Sequence of chain 42.A:
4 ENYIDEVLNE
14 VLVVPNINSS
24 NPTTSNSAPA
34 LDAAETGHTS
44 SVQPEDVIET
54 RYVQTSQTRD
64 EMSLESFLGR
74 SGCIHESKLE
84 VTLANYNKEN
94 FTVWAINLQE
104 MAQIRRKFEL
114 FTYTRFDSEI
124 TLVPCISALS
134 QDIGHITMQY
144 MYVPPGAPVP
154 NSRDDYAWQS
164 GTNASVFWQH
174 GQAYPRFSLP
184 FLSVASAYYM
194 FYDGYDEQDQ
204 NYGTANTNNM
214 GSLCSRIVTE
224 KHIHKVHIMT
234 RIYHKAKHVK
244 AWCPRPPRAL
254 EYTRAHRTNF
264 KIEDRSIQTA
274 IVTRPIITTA

This small molecule binds to this protein.
Small molecule (SMILES): CCOc1noc2cc(OCCC3CCN(c4ccc(C)nn4)CC3)ccc12

Binding-site contacts:
Ligand atom C04 contacts residue MET213 of chain 42.A at 3.9 Å (hydrophobic).
Ligand atom C14 contacts residue HIS237 of chain 42.A at 3.5 Å.
Ligand atom N24 contacts residue PHE180 of chain 42.A at 3.6 Å.
Ligand atom O23 contacts residue LEU216 of chain 42.A at 3.7 Å.
Ligand atom C18 contacts residue LEU182 of chain 42.A at 3.2 Å (hydrophobic).
Ligand atom C04 contacts residue ASN211 of chain 42.A at 3.4 Å.
Ligand atom C18 contacts residue ILE99 of chain 42.A at 3.8 Å (hydrophobic).
Ligand atom C17 contacts residue LEU182 of chain 42.A at 3.7 Å (hydrophobic).
Ligand atom C22 contacts residue ILE99 of chain 42.A at 3.9 Å (hydrophobic).
Ligand atom C10 contacts residue TYR191 of chain 42.A at 3.7 Å (hydrophobic).
Ligand atom C28 contacts residue MET144 of chain 42.A at 3.8 Å (hydrophobic).
Ligand atom C19 contacts residue TYR145 of chain 42.A at 3.2 Å (hydrophobic).
Ligand atom O16 contacts residue ILE99 of chain 42.A at 3.6 Å.
Ligand atom C05 contacts residue LEU101 of chain 42.A at 3.9 Å (hydrophobic).
Ligand atom O26 contacts residue TYR145 of chain 42.A at 3.2 Å.
Ligand atom N07 contacts residue LEU101 of chain 42.A at 3.7 Å.
Ligand atom N08 contacts residue LEU101 of chain 42.A at 3.8 Å.
Ligand atom C21 contacts residue ILE123 of chain 42.A at 3.8 Å (hydrophobic).
Ligand atom C01 contacts residue THR207 of chain 42.A at 2.9 Å.
Ligand atom N06 contacts residue LEU101 of chain 42.A at 3.2 Å.
Ligand atom C01 contacts residue TYR192 of chain 42.A at 2.9 Å (hydrophobic).
Ligand atom C19 contacts residue LEU182 of chain 42.A at 3.6 Å (hydrophobic).
Ligand atom C28 contacts residue ALA167 of chain 42.A at 3.1 Å (hydrophobic).
Ligand atom C15 contacts residue LEU182 of chain 42.A at 3.7 Å (hydrophobic).
Ligand atom C22 contacts residue ILE123 of chain 42.A at 3.6 Å (hydrophobic).
Ligand atom C15 contacts residue ILE123 of chain 42.A at 3.6 Å (hydrophobic).
Ligand atom C28 contacts residue TYR143 of chain 42.A at 3.4 Å (hydrophobic).
Ligand atom C17 contacts residue ILE99 of chain 42.A at 3.8 Å (hydrophobic).
Ligand atom C18 contacts residue TYR145 of chain 42.A at 3.8 Å (hydrophobic).
Ligand atom C12 contacts residue ILE99 of chain 42.A at 3.7 Å (hydrophobic).
Ligand atom N24 contacts residue LEU216 of chain 42.A at 3.5 Å.
Ligand atom C25 contacts residue PHE180 of chain 42.A at 3.5 Å (hydrophobic).
Ligand atom O26 contacts residue PHE180 of chain 42.A at 3.7 Å.
Ligand atom C13 contacts residue MET213 of chain 42.A at 3.4 Å (hydrophobic).
Ligand atom C09 contacts residue TYR191 of chain 42.A at 3.6 Å (hydrophobic).
Ligand atom C28 contacts residue TYR145 of chain 42.A at 3.3 Å (hydrophobic).
Ligand atom C03 contacts residue ASN211 of chain 42.A at 3.1 Å.
Ligand atom C14 contacts residue SER121 of chain 42.A at 3.5 Å.
Ligand atom C09 contacts residue LEU101 of chain 42.A at 3.8 Å (hydrophobic).
Ligand atom C27 contacts residue PHE180 of chain 42.A at 3.2 Å (hydrophobic).